Binding-site contacts:
Ligand atom C2 contacts residue ASN88 of chain 1.C at 2.5 Å.
Ligand atom C4 contacts residue ASN88 of chain 1.C at 4.3 Å.
Ligand atom N2 contacts residue ASN88 of chain 1.C at 2.9 Å (h-bond).
Ligand atom C6 contacts residue LYS87 of chain 1.C at 4.1 Å.
Ligand atom C3 contacts residue ASN88 of chain 1.C at 3.8 Å.
Ligand atom O6 contacts residue LYS87 of chain 1.C at 3.0 Å (salt-bridge).
Ligand atom C1 contacts residue ASN88 of chain 1.C at 1.4 Å.
Ligand atom C5 contacts residue ASN88 of chain 1.C at 3.7 Å.
Ligand atom O7 contacts residue ASN88 of chain 1.C at 3.1 Å (h-bond).
Ligand atom O5 contacts residue ASN88 of chain 1.C at 2.4 Å (h-bond).
Ligand atom C7 contacts residue ASN88 of chain 1.C at 3.5 Å.

This protein binds this small molecule.
Small molecule (SMILES): CC(=O)N[C@@H]1[C@@H](O)[C@H](O)[C@@H](CO)O[C@H]1O

Sequence of chain 1.C:
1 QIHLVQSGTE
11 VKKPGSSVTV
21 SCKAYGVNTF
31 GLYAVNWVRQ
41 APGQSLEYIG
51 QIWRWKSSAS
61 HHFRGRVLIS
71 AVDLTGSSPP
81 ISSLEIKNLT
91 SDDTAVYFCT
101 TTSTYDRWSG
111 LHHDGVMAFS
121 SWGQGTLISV